Sequence of chain 1.C:
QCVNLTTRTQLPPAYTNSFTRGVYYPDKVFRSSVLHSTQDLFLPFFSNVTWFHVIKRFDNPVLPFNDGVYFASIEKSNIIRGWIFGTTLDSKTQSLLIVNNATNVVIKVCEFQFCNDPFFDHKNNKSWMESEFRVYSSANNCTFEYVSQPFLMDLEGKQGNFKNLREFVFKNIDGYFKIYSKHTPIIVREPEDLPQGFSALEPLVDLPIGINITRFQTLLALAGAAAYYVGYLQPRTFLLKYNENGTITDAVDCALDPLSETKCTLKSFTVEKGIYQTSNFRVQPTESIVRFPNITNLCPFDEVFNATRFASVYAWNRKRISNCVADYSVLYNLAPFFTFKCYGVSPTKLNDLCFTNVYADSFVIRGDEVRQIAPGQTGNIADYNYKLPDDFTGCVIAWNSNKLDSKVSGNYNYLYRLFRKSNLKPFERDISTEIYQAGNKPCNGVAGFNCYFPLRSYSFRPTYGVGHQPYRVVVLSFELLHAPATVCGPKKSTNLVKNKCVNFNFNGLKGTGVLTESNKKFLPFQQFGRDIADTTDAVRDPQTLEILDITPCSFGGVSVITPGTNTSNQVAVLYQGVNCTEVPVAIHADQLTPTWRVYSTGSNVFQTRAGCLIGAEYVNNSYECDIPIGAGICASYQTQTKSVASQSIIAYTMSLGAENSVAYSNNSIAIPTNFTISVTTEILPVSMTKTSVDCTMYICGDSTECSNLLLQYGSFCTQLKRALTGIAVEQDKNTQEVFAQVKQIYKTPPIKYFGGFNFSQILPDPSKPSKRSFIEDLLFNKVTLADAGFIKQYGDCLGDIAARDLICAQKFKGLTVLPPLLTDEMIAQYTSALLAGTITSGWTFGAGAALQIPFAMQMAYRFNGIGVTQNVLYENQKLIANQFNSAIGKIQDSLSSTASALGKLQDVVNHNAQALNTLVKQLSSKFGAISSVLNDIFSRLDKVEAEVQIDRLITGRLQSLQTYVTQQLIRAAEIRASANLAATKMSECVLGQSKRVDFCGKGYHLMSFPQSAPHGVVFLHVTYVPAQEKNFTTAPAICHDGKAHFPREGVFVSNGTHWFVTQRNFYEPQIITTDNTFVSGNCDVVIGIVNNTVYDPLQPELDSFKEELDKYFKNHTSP

The small molecule below binds the protein below.
Small molecule (SMILES): CC(=O)N[C@H]1[C@H](O[C@H]2[C@H](O)[C@@H](NC(C)=O)CO[C@@H]2CO[C@@H]2O[C@@H](C)[C@@H](O)[C@@H](O)[C@@H]2O)O[C@H](CO)[C@@H](O)[C@@H]1O

Binding-site contacts:
Ligand atom C2 contacts residue ASN1071 of chain 1.C at 2.7 Å.
Ligand atom O7 contacts residue ASN1071 of chain 1.C at 3.5 Å (h-bond).
Ligand atom O4 contacts residue ALA703 of chain 1.C at 4.0 Å.
Ligand atom C7 contacts residue ASN1071 of chain 1.C at 3.5 Å.
Ligand atom C1 contacts residue ASN1071 of chain 1.C at 1.5 Å.
Ligand atom O5 contacts residue ASN1071 of chain 1.C at 2.3 Å (h-bond).
Ligand atom C5 contacts residue ASN1071 of chain 1.C at 3.6 Å.
Ligand atom C4 contacts residue ALA703 of chain 1.C at 4.3 Å (hydrophobic).
Ligand atom O7 contacts residue ALA703 of chain 1.C at 3.6 Å.
Ligand atom C4 contacts residue ASN1071 of chain 1.C at 4.3 Å.
Ligand atom N2 contacts residue ASN1071 of chain 1.C at 3.2 Å (h-bond).
Ligand atom O6 contacts residue ASN1071 of chain 1.C at 4.4 Å.
Ligand atom C8 contacts residue GLU1069 of chain 1.C at 3.8 Å.
Ligand atom C3 contacts residue ASN1071 of chain 1.C at 3.9 Å.
Ligand atom C5 contacts residue ALA703 of chain 1.C at 3.8 Å (hydrophobic).
Ligand atom C3 contacts residue ALA703 of chain 1.C at 4.5 Å (hydrophobic).
Ligand atom C6 contacts residue ALA703 of chain 1.C at 4.5 Å (hydrophobic).